The small molecule below binds the protein below.
Small molecule (SMILES): CC(=O)N[C@@H]1[C@@H](O)[C@H](O)[C@@H](CO)O[C@H]1O

Sequence of chain 1.C:
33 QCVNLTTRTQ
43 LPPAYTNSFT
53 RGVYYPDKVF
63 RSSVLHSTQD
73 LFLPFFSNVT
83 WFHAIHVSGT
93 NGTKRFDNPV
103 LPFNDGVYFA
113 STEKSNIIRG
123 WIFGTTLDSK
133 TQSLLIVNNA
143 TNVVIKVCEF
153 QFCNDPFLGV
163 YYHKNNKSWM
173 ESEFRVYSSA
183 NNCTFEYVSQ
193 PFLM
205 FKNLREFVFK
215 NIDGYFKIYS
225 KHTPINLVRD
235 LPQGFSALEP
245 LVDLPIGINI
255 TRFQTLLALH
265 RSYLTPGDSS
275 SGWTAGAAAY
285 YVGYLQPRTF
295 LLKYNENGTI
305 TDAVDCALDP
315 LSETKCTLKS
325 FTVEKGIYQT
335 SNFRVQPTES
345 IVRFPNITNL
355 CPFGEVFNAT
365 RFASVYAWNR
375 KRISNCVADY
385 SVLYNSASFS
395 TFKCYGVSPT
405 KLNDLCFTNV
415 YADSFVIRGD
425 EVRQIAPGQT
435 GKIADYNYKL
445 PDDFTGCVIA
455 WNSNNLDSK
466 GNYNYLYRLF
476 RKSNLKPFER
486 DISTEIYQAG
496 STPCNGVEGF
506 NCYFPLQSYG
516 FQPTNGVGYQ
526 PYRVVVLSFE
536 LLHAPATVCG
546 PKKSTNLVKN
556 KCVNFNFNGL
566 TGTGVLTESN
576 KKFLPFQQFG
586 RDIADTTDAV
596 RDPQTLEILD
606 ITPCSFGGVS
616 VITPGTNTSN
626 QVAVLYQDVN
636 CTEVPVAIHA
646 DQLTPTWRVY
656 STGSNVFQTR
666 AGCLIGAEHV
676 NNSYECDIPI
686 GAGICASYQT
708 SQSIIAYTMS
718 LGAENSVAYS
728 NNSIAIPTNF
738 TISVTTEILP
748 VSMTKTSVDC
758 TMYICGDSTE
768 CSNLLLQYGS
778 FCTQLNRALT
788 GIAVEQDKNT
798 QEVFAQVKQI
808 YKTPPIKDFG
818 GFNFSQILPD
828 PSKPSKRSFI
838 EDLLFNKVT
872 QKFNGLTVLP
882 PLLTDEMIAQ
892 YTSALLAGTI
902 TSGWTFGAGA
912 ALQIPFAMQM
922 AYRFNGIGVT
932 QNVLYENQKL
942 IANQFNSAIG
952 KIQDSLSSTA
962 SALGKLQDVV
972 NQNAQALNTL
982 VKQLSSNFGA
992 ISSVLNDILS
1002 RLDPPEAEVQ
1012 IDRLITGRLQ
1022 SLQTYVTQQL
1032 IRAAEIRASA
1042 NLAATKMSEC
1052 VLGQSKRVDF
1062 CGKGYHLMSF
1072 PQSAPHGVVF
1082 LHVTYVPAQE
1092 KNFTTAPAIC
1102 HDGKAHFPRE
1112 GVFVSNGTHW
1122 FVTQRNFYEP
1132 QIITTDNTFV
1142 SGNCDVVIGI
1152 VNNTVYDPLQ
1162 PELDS

Binding-site contacts:
Ligand atom O6 contacts residue GLN599 of chain 1.C at 4.3 Å.
Ligand atom N2 contacts residue ASN350 of chain 1.C at 3.9 Å.
Ligand atom C6 contacts residue GLN599 of chain 1.C at 4.1 Å.
Ligand atom C5 contacts residue GLN599 of chain 1.C at 4.3 Å.
Ligand atom C7 contacts residue ASN350 of chain 1.C at 4.1 Å.
Ligand atom O3 contacts residue GLN599 of chain 1.C at 4.1 Å.
Ligand atom O6 contacts residue ASN350 of chain 1.C at 4.3 Å.
Ligand atom C2 contacts residue ASN350 of chain 1.C at 3.4 Å.
Ligand atom O4 contacts residue GLN599 of chain 1.C at 3.4 Å (h-bond).
Ligand atom O5 contacts residue ASN350 of chain 1.C at 3.6 Å.
Ligand atom C3 contacts residue GLN599 of chain 1.C at 4.3 Å.
Ligand atom C8 contacts residue ASN350 of chain 1.C at 3.7 Å.
Ligand atom C4 contacts residue GLN599 of chain 1.C at 3.3 Å.
Ligand atom C1 contacts residue ASN350 of chain 1.C at 3.4 Å.